This small molecule binds to this protein.
Small molecule (SMILES): Oc1ccc(CCNc2nc(SCCCc3ccc(Cl)cc3)nc(N3CCNCC3)n2)cc1

Binding-site contacts:
Ligand atom C15 contacts residue ALA56 of chain 2.A at 3.3 Å (hydrophobic).
Ligand atom O31 contacts residue GLU59 of chain 2.A at 2.6 Å (salt-bridge).
Ligand atom C21 contacts residue LEU93 of chain 2.A at 3.7 Å (hydrophobic).
Ligand atom N12 contacts residue LEU52 of chain 2.A at 3.8 Å.
Ligand atom C25 contacts residue GLU59 of chain 2.A at 2.7 Å.
Ligand atom O31 contacts residue LEU93 of chain 2.A at 3.4 Å (h-bond).
Ligand atom C7 contacts residue ALA56 of chain 2.A at 3.7 Å (hydrophobic).
Ligand atom C8 contacts residue LEU230 of chain 2.A at 3.5 Å (hydrophobic).
Ligand atom CL33 contacts residue MET94 of chain 2.A at 3.5 Å.
Ligand atom N3 contacts residue ALA56 of chain 2.A at 3.0 Å.
Ligand atom N12 contacts residue ALA56 of chain 2.A at 3.8 Å.
Ligand atom N4 contacts residue LEU230 of chain 2.A at 3.0 Å.
Ligand atom C24 contacts residue ARG100 of chain 2.A at 3.8 Å.
Ligand atom C20 contacts residue HIS229 of chain 2.A at 3.7 Å.
Ligand atom N3 contacts residue LEU52 of chain 2.A at 3.5 Å (h-bond).
Ligand atom O31 contacts residue ARG100 of chain 2.A at 2.3 Å (salt-bridge).
Ligand atom C6 contacts residue ALA56 of chain 2.A at 3.3 Å (hydrophobic).
Ligand atom C9 contacts residue ASP57 of chain 2.A at 3.8 Å.
Ligand atom N14 contacts residue ASP57 of chain 2.A at 2.9 Å (salt-bridge).
Ligand atom C6 contacts residue ASP57 of chain 2.A at 3.1 Å.
Ligand atom C24 contacts residue MET94 of chain 2.A at 3.8 Å (hydrophobic).
Ligand atom C20 contacts residue ILE127 of chain 2.A at 3.7 Å (hydrophobic).
Ligand atom N2 contacts residue ASP57 of chain 2.A at 3.8 Å.
Ligand atom C7 contacts residue LEU52 of chain 2.A at 3.5 Å (hydrophobic).
Ligand atom CL33 contacts residue LEU134 of chain 2.A at 3.3 Å.
Ligand atom C32 contacts residue ILE130 of chain 2.A at 3.8 Å (hydrophobic).
Ligand atom C28 contacts residue LEU93 of chain 2.A at 3.5 Å (hydrophobic).
Ligand atom C16 contacts residue MET49 of chain 2.A at 3.6 Å (hydrophobic).
Ligand atom CL33 contacts residue ILE130 of chain 2.A at 3.6 Å.
Ligand atom C24 contacts residue LEU97 of chain 2.A at 3.4 Å (hydrophobic).
Ligand atom C10 contacts residue ASP57 of chain 2.A at 3.1 Å.
Ligand atom C22 contacts residue GLU59 of chain 2.A at 3.7 Å.
Ligand atom C10 contacts residue LEU60 of chain 2.A at 3.6 Å (hydrophobic).
Ligand atom C29 contacts residue PHE131 of chain 2.A at 3.7 Å (hydrophobic).
Ligand atom C28 contacts residue ARG100 of chain 2.A at 3.2 Å.
Ligand atom C30 contacts residue ILE130 of chain 2.A at 3.8 Å (hydrophobic).
Ligand atom C28 contacts residue GLU59 of chain 2.A at 3.1 Å.
Ligand atom C26 contacts residue ILE127 of chain 2.A at 3.4 Å (hydrophobic).
Ligand atom C24 contacts residue LEU93 of chain 2.A at 2.9 Å (hydrophobic).
Ligand atom C15 contacts residue LEU93 of chain 2.A at 3.5 Å (hydrophobic).

Sequence of chain 2.A:
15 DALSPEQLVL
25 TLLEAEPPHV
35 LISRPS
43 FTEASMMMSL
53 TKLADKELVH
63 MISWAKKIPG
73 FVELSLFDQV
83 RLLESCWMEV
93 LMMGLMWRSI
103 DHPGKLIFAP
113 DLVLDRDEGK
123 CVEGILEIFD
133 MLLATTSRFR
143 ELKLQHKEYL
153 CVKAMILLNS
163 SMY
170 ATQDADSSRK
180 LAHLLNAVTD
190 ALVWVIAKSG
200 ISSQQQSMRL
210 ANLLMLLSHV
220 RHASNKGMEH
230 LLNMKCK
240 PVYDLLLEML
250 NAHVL